Binding-site contacts:
Ligand atom N2 contacts residue ASP255 of chain 1.A at 2.9 Å (salt-bridge).
Ligand atom O5 contacts residue GLY258 of chain 1.A at 3.7 Å.
Ligand atom C2 contacts residue ASP254 of chain 1.A at 4.0 Å.
Ligand atom C3 contacts residue ASP254 of chain 1.A at 3.7 Å.
Ligand atom O6 contacts residue ILE259 of chain 1.A at 3.9 Å.
Ligand atom O6 contacts residue GLY258 of chain 1.A at 3.4 Å.
Ligand atom O3 contacts residue MET269 of chain 1.A at 2.8 Å.
Ligand atom C7 contacts residue MET269 of chain 1.A at 3.5 Å (hydrophobic).
Ligand atom C8 contacts residue GLN257 of chain 1.A at 3.6 Å.
Ligand atom O7 contacts residue PHE253 of chain 1.A at 4.0 Å.
Ligand atom N2 contacts residue ASN228 of chain 1.A at 2.8 Å (h-bond).
Ligand atom C3 contacts residue ASN228 of chain 1.A at 3.8 Å.
Ligand atom C8 contacts residue ASP255 of chain 1.A at 3.5 Å.
Ligand atom C6 contacts residue ASP254 of chain 1.A at 3.6 Å.
Ligand atom C7 contacts residue GLN257 of chain 1.A at 3.7 Å.
Ligand atom O3 contacts residue ASP254 of chain 1.A at 3.6 Å.
Ligand atom O6 contacts residue ASP254 of chain 1.A at 3.9 Å.
Ligand atom O6 contacts residue GLN257 of chain 1.A at 2.8 Å (h-bond).
Ligand atom C5 contacts residue ASN228 of chain 1.A at 3.7 Å.
Ligand atom C4 contacts residue ASP254 of chain 1.A at 3.9 Å.
Ligand atom C3 contacts residue MET269 of chain 1.A at 3.8 Å (hydrophobic).
Ligand atom C5 contacts residue GLY258 of chain 1.A at 3.8 Å.
Ligand atom C2 contacts residue ASP255 of chain 1.A at 3.8 Å.
Ligand atom O6 contacts residue GLN264 of chain 1.A at 3.0 Å (h-bond).
Ligand atom C5 contacts residue ASP254 of chain 1.A at 3.5 Å.
Ligand atom C5 contacts residue GLN257 of chain 1.A at 3.9 Å.
Ligand atom C6 contacts residue GLN264 of chain 1.A at 3.6 Å.
Ligand atom O5 contacts residue ASN228 of chain 1.A at 2.4 Å (h-bond).
Ligand atom O4 contacts residue ASP254 of chain 1.A at 3.6 Å (salt-bridge).
Ligand atom C6 contacts residue GLN257 of chain 1.A at 3.5 Å.
Ligand atom C2 contacts residue ASN228 of chain 1.A at 2.4 Å.
Ligand atom C7 contacts residue ASP255 of chain 1.A at 3.7 Å.
Ligand atom C8 contacts residue GLY266 of chain 1.A at 3.6 Å.
Ligand atom C8 contacts residue MET269 of chain 1.A at 3.8 Å (hydrophobic).
Ligand atom O7 contacts residue GLN257 of chain 1.A at 2.9 Å (h-bond).
Ligand atom C7 contacts residue ASN228 of chain 1.A at 3.6 Å.
Ligand atom O7 contacts residue MET269 of chain 1.A at 3.9 Å.
Ligand atom O5 contacts residue ASP254 of chain 1.A at 3.5 Å.
Ligand atom C1 contacts residue ASN228 of chain 1.A at 1.4 Å.
Ligand atom N2 contacts residue MET269 of chain 1.A at 3.5 Å.

A protein and the small-molecule ligand that binds it are described below.
Small molecule (SMILES): CC(=O)N[C@H]1[C@H](O[C@H]2[C@H](O)[C@@H](NC(C)=O)CO[C@@H]2CO)O[C@H](CO)[C@@H](O[C@@H]2O[C@H](CO[C@H]3O[C@H](CO)[C@@H](O)[C@H](O[C@H]4O[C@H](CO)[C@@H](O)[C@H](O)[C@@H]4O)[C@@H]3O)[C@@H](O)[C@H](O)[C@@H]2O)[C@@H]1O

Sequence of chain 1.A:
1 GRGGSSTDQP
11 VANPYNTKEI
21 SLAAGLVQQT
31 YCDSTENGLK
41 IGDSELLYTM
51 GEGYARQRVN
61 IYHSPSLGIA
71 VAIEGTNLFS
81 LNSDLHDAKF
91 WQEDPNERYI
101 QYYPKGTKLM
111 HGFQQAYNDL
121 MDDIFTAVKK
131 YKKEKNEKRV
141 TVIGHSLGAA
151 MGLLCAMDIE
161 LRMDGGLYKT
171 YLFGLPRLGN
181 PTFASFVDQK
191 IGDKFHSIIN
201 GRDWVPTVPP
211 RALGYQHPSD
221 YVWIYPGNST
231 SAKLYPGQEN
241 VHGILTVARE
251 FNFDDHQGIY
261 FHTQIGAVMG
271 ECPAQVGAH